This small molecule binds to this protein.
Small molecule (SMILES): C=CC(=O)OCCC[C@H]1O[C@@H](n2c(NCc3ccc(Cl)cc3)nc3c(N)ncnc32)[C@H](O)[C@@H]1O

Sequence of chain 1.A:
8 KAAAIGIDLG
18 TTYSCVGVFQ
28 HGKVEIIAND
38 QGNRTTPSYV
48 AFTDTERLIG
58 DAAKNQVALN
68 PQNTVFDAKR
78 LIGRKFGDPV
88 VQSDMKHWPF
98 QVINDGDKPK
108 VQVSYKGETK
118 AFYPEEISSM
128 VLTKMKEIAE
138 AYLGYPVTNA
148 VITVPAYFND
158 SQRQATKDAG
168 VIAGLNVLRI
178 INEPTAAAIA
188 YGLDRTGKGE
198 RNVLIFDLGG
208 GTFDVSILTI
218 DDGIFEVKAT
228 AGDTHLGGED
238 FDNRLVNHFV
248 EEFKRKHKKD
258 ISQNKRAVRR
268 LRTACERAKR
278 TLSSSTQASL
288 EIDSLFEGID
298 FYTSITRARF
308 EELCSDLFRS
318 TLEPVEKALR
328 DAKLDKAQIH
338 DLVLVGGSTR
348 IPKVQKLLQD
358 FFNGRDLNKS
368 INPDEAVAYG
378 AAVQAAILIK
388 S

Binding-site contacts:
Ligand atom C9 contacts residue TYR20 of chain 1.A at 3.8 Å (hydrophobic).
Ligand atom C17 contacts residue ARG277 of chain 1.A at 3.8 Å.
Ligand atom N contacts residue ARG347 of chain 1.A at 3.2 Å.
Ligand atom N4 contacts residue LYS276 of chain 1.A at 3.8 Å.
Ligand atom C13 contacts residue ARG347 of chain 1.A at 3.5 Å.
Ligand atom N4 contacts residue SER345 of chain 1.A at 3.8 Å.
Ligand atom C19 contacts residue ARG277 of chain 1.A at 3.5 Å.
Ligand atom C1 contacts residue ARG277 of chain 1.A at 3.7 Å.
Ligand atom C contacts residue ARG277 of chain 1.A at 3.9 Å.
Ligand atom O contacts residue LYS276 of chain 1.A at 2.8 Å (salt-bridge).
Ligand atom N5 contacts residue ARG347 of chain 1.A at 3.8 Å.
Ligand atom N contacts residue SER280 of chain 1.A at 3.9 Å.
Ligand atom C contacts residue ARG347 of chain 1.A at 3.6 Å.
Ligand atom C10 contacts residue LYS61 of chain 1.A at 3.8 Å.
Ligand atom C contacts residue SER280 of chain 1.A at 3.8 Å.
Ligand atom C2 contacts residue GLY344 of chain 1.A at 3.2 Å.
Ligand atom O1 contacts residue LYS276 of chain 1.A at 3.4 Å (salt-bridge).
Ligand atom O contacts residue GLU273 of chain 1.A at 2.7 Å (salt-bridge).
Ligand atom C14 contacts residue ARG347 of chain 1.A at 3.3 Å.
Ligand atom C18 contacts residue ARG277 of chain 1.A at 3.5 Å.
Ligand atom C21 contacts residue SER280 of chain 1.A at 3.4 Å.
Ligand atom N1 contacts residue GLY344 of chain 1.A at 3.6 Å (h-bond).
Ligand atom N3 contacts residue ARG277 of chain 1.A at 3.7 Å.
Ligand atom O4 contacts residue SER345 of chain 1.A at 3.6 Å.
Ligand atom N5 contacts residue ARG277 of chain 1.A at 3.9 Å.
Ligand atom N4 contacts residue GLY344 of chain 1.A at 3.5 Å (h-bond).
Ligand atom N5 contacts residue SER280 of chain 1.A at 2.8 Å (h-bond).
Ligand atom C20 contacts residue ARG277 of chain 1.A at 3.8 Å.
Ligand atom C21 contacts residue GLY344 of chain 1.A at 3.9 Å.
Ligand atom C4 contacts residue GLU273 of chain 1.A at 3.4 Å.
Ligand atom N3 contacts residue ARG347 of chain 1.A at 3.1 Å (salt-bridge).
Ligand atom C1 contacts residue GLY344 of chain 1.A at 3.5 Å.
Ligand atom CL contacts residue ARG277 of chain 1.A at 3.4 Å.
Ligand atom O2 contacts residue LYS61 of chain 1.A at 3.8 Å.
Ligand atom C4 contacts residue LYS276 of chain 1.A at 3.9 Å.
Ligand atom C14 contacts residue ASP371 of chain 1.A at 3.7 Å.
Ligand atom O1 contacts residue GLY235 of chain 1.A at 3.5 Å.
Ligand atom N2 contacts residue ARG347 of chain 1.A at 3.6 Å (salt-bridge).
Ligand atom C21 contacts residue ILE348 of chain 1.A at 3.8 Å (hydrophobic).
Ligand atom O4 contacts residue GLY344 of chain 1.A at 3.5 Å.